Binding-site contacts:
Ligand atom O1A contacts residue TYR327 of chain 1.A at 3.2 Å (h-bond).
Ligand atom N13 contacts residue ASP72 of chain 1.A at 3.1 Å (salt-bridge).
Ligand atom O6 contacts residue TYR327 of chain 1.A at 3.0 Å (h-bond).
Ligand atom O1B contacts residue ARG39 of chain 1.A at 2.9 Å (salt-bridge).
Ligand atom C1 contacts residue ARG293 of chain 1.A at 3.5 Å.
Ligand atom C8 contacts residue ARG214 of chain 1.A at 3.5 Å.
Ligand atom C3 contacts residue ASP72 of chain 1.A at 3.5 Å.
Ligand atom O1B contacts residue TYR327 of chain 1.A at 3.5 Å (h-bond).
Ligand atom C13 contacts residue ARG73 of chain 1.A at 3.6 Å.
Ligand atom C12 contacts residue GLU40 of chain 1.A at 3.6 Å.
Ligand atom C9 contacts residue GLU198 of chain 1.A at 3.2 Å.
Ligand atom C6 contacts residue GLU199 of chain 1.A at 3.6 Å.
Ligand atom C8 contacts residue GLU198 of chain 1.A at 3.5 Å.
Ligand atom C11 contacts residue TRP100 of chain 1.A at 3.7 Å (hydrophobic).
Ligand atom C9 contacts residue ALA168 of chain 1.A at 3.5 Å (hydrophobic).
Ligand atom C1 contacts residue TYR327 of chain 1.A at 3.0 Å (hydrophobic).
Ligand atom O8 contacts residue GLU198 of chain 1.A at 2.6 Å (salt-bridge).
Ligand atom C2 contacts residue TYR327 of chain 1.A at 2.9 Å (hydrophobic).
Ligand atom N13 contacts residue ARG77 of chain 1.A at 3.2 Å (salt-bridge).
Ligand atom O9 contacts residue GLU198 of chain 1.A at 2.5 Å (salt-bridge).
Ligand atom N13 contacts residue GLU40 of chain 1.A at 3.7 Å.
Ligand atom C3 contacts residue GLU40 of chain 1.A at 3.5 Å.
Ligand atom O6 contacts residue ARG214 of chain 1.A at 3.5 Å (salt-bridge).
Ligand atom O1A contacts residue ARG214 of chain 1.A at 3.0 Å (salt-bridge).
Ligand atom O10 contacts residue ASP72 of chain 1.A at 3.5 Å.
Ligand atom C12 contacts residue TRP100 of chain 1.A at 3.3 Å (hydrophobic).
Ligand atom N12 contacts residue TRP100 of chain 1.A at 3.0 Å (h-bond).
Ligand atom O10 contacts residue ARG73 of chain 1.A at 2.8 Å (salt-bridge).
Ligand atom O1A contacts residue ARG293 of chain 1.A at 2.7 Å (salt-bridge).
Ligand atom C3 contacts residue TYR327 of chain 1.A at 2.9 Å (hydrophobic).
Ligand atom O9 contacts residue ALA168 of chain 1.A at 3.3 Å.
Ligand atom N12 contacts residue GLU149 of chain 1.A at 3.0 Å (salt-bridge).
Ligand atom O9 contacts residue ARG146 of chain 1.A at 3.5 Å (salt-bridge).
Ligand atom O8 contacts residue ARG214 of chain 1.A at 3.4 Å.
Ligand atom C4 contacts residue GLU40 of chain 1.A at 3.7 Å.
Ligand atom N4 contacts residue ASP72 of chain 1.A at 2.8 Å (salt-bridge).
Ligand atom N13 contacts residue TRP100 of chain 1.A at 2.9 Å (h-bond).
Ligand atom O1B contacts residue ARG293 of chain 1.A at 2.9 Å (salt-bridge).
Ligand atom N4 contacts residue GLU40 of chain 1.A at 3.2 Å (salt-bridge).
Ligand atom C4 contacts residue ASP72 of chain 1.A at 3.4 Å.

This protein binds this small molecule.
Small molecule (SMILES): [H]/N=C(\N)N[C@H]1C=C(C(=O)O)O[C@@H]([C@H](OC)[C@H](O)CO)[C@@H]1NC(C)=O

Sequence of chain 1.A:
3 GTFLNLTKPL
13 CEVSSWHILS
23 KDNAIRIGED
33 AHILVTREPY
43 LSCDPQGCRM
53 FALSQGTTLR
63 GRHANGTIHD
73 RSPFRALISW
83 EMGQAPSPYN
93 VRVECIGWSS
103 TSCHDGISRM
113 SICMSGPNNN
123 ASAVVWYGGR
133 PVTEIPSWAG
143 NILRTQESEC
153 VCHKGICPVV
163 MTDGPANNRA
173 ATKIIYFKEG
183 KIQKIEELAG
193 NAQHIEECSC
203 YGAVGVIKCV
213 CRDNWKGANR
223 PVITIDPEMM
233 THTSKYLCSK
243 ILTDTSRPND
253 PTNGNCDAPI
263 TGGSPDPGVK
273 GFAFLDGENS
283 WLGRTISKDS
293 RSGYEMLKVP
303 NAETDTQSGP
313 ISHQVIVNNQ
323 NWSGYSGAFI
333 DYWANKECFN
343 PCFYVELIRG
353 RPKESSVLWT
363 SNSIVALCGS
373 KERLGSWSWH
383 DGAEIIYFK